This protein binds this small molecule.
Small molecule (SMILES): Nc1ccn([C@@H]2O[C@H](CO[P](=O)(O)O[C@H]3[C@@H](O)[C@H](n4cnc5c(=O)nc(N)[nH]c54)O[C@@H]3COP(=O)=O)[C@@H](O[P](=O)(O)OC[C@H]3O[C@@H](n4ccc(=O)[nH]c4=O)[C@H](O)[C@@H]3O[P](=O)(O)OC[C@H]3O[C@@H](n4cnc5c(=O)nc(N)[nH]c54)[C@H](O)[C@@H]3O)[C@H]2O)c(=O)n1

Binding-site contacts:
Ligand atom OP2 contacts residue PRO485 of chain 1.B at 4.1 Å.
Ligand atom OP2 contacts residue GLU486 of chain 1.B at 3.3 Å (salt-bridge).
Ligand atom OP1 contacts residue LYS896 of chain 1.B at 4.0 Å.
Ligand atom O2' contacts residue GLU504 of chain 1.A at 4.4 Å.
Ligand atom O2' contacts residue ARG366 of chain 1.A at 3.6 Å (salt-bridge).
Ligand atom O3' contacts residue ARG464 of chain 1.A at 3.8 Å.
Ligand atom C4' contacts residue GLN438 of chain 1.B at 3.7 Å.
Ligand atom OP1 contacts residue ASP501 of chain 1.A at 4.2 Å.
Ligand atom OP2 contacts residue VAL493 of chain 1.B at 3.9 Å.
Ligand atom P contacts residue GLU486 of chain 1.B at 4.4 Å.
Ligand atom O3' contacts residue ARG454 of chain 1.B at 4.2 Å.
Ligand atom O4' contacts residue GLN438 of chain 1.B at 4.2 Å.
Ligand atom OP1 contacts residue GLY502 of chain 1.A at 4.3 Å.
Ligand atom O3' contacts residue GLN692 of chain 1.B at 4.4 Å.
Ligand atom OP2 contacts residue ALA489 of chain 1.B at 3.7 Å.
Ligand atom O3' contacts residue ASP503 of chain 1.A at 3.5 Å (salt-bridge).
Ligand atom OP2 contacts residue LYS904 of chain 1.B at 4.0 Å.
Ligand atom O3' contacts residue GLN438 of chain 1.B at 4.5 Å.
Ligand atom C5' contacts residue GLN692 of chain 1.B at 4.5 Å.
Ligand atom OP1 contacts residue ARG454 of chain 1.B at 3.3 Å (salt-bridge).
Ligand atom P contacts residue ARG454 of chain 1.B at 4.3 Å.
Ligand atom OP1 contacts residue PRO485 of chain 1.B at 4.5 Å.
Ligand atom O2' contacts residue HIS1014 of chain 1.B at 3.4 Å.
Ligand atom OP1 contacts residue LYS461 of chain 1.B at 4.0 Å.
Ligand atom OP2 contacts residue LYS896 of chain 1.B at 4.2 Å.
Ligand atom OP1 contacts residue GLN692 of chain 1.B at 4.1 Å.
Ligand atom O2' contacts residue LYS1019 of chain 1.B at 4.5 Å.
Ligand atom C5' contacts residue GLN438 of chain 1.B at 4.2 Å.
Ligand atom OP1 contacts residue ALA688 of chain 1.B at 4.1 Å.
Ligand atom P contacts residue LYS896 of chain 1.B at 4.4 Å.

Sequence of chain 1.A:
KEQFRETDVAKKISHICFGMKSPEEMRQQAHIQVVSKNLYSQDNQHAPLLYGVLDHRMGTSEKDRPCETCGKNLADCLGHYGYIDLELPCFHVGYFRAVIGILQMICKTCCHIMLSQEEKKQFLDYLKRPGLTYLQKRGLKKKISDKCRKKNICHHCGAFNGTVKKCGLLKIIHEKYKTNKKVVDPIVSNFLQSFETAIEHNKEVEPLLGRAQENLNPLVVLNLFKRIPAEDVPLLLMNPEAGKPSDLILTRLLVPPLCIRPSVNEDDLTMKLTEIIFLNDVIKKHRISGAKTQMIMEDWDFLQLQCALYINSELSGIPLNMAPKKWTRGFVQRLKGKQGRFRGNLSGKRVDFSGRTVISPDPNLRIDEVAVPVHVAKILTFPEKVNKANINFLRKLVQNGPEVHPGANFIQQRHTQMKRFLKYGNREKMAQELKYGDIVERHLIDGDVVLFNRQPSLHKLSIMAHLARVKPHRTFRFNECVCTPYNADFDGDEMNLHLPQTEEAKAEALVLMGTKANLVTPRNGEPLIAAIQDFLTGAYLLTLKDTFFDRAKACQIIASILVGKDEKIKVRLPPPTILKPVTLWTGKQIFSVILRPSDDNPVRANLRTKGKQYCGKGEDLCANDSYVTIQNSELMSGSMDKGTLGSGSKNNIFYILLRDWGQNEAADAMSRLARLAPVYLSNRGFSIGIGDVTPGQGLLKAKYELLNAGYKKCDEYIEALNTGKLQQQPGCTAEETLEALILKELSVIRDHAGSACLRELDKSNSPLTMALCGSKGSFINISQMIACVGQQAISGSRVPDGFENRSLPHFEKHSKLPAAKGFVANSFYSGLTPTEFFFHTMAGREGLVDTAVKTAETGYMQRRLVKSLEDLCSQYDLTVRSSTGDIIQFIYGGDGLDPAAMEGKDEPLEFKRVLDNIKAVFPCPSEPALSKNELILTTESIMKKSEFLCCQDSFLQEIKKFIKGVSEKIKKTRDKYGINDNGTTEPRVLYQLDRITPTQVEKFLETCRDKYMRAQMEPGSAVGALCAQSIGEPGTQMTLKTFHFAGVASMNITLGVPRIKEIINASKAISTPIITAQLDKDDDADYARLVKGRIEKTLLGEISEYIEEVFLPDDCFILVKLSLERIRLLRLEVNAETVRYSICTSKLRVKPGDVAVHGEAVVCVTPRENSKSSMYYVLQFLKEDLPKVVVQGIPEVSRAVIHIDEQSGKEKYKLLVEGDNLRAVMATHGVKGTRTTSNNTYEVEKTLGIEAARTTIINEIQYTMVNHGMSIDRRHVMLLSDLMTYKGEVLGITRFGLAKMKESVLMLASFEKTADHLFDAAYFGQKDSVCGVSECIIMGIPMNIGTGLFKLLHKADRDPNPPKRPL

Sequence of chain 1.B:
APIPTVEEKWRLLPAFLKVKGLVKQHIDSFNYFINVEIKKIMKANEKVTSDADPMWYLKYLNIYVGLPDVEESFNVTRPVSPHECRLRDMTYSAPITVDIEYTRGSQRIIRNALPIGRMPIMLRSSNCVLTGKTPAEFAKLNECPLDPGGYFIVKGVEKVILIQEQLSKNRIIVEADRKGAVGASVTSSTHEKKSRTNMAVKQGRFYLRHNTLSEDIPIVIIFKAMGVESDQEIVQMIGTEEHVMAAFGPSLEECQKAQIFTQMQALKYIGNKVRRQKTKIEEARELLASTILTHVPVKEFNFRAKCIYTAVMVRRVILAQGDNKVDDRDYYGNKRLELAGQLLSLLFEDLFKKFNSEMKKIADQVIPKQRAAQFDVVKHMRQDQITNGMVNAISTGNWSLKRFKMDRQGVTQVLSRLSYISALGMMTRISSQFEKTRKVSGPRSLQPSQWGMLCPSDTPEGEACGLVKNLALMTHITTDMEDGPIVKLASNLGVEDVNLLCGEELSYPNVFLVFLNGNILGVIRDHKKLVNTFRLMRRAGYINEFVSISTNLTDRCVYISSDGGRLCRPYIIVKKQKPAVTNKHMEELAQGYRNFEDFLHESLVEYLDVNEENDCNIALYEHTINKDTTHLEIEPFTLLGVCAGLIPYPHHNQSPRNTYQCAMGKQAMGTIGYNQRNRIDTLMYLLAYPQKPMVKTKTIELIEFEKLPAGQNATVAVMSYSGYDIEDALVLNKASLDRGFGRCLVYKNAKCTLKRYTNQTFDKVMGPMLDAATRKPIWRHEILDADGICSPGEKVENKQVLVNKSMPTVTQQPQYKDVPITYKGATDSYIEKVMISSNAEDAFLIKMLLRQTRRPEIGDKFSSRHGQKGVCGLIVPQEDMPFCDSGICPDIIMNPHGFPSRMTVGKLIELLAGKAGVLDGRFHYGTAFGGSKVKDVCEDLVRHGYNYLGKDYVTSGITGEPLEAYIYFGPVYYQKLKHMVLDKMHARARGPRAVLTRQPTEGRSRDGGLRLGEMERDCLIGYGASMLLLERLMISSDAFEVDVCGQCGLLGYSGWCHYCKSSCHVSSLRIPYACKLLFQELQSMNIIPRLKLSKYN